Binding-site contacts:
Ligand atom O5 contacts residue GLY66 of chain 1.B at 4.5 Å.
Ligand atom P1 contacts residue TYR157 of chain 1.B at 3.2 Å.
Ligand atom C3 contacts residue TYR157 of chain 1.B at 3.6 Å (hydrophobic).
Ligand atom C2 contacts residue GLU18 of chain 1.B at 4.2 Å.
Ligand atom P1 contacts residue LYS65 of chain 1.B at 4.0 Å.
Ligand atom C2 contacts residue LYS65 of chain 1.B at 4.0 Å.
Ligand atom O5 contacts residue GLU18 of chain 1.B at 3.8 Å.
Ligand atom C3 contacts residue VAL17 of chain 1.B at 3.9 Å (hydrophobic).
Ligand atom O1 contacts residue GLU18 of chain 1.B at 3.8 Å.
Ligand atom O5 contacts residue VAL17 of chain 1.B at 2.9 Å (h-bond).
Ligand atom C5 contacts residue TYR157 of chain 1.B at 3.8 Å (hydrophobic).
Ligand atom C2 contacts residue VAL17 of chain 1.B at 3.7 Å (hydrophobic).
Ligand atom C5 contacts residue LYS65 of chain 1.B at 4.0 Å.
Ligand atom O1 contacts residue LYS65 of chain 1.B at 3.6 Å (salt-bridge).
Ligand atom O3 contacts residue TYR157 of chain 1.B at 2.8 Å (h-bond).
Ligand atom O3 contacts residue GLY66 of chain 1.B at 3.8 Å.
Ligand atom O2 contacts residue TYR157 of chain 1.B at 2.8 Å (h-bond).
Ligand atom O5 contacts residue LYS65 of chain 1.B at 3.2 Å (salt-bridge).
Ligand atom O3 contacts residue LYS65 of chain 1.B at 3.8 Å.
Ligand atom C3 contacts residue GLU18 of chain 1.B at 4.1 Å.
Ligand atom C2 contacts residue TYR157 of chain 1.B at 3.5 Å (hydrophobic).
Ligand atom O5 contacts residue TYR157 of chain 1.B at 3.8 Å.
Ligand atom C5 contacts residue GLY66 of chain 1.B at 3.9 Å.

Sequence of chain 1.B:
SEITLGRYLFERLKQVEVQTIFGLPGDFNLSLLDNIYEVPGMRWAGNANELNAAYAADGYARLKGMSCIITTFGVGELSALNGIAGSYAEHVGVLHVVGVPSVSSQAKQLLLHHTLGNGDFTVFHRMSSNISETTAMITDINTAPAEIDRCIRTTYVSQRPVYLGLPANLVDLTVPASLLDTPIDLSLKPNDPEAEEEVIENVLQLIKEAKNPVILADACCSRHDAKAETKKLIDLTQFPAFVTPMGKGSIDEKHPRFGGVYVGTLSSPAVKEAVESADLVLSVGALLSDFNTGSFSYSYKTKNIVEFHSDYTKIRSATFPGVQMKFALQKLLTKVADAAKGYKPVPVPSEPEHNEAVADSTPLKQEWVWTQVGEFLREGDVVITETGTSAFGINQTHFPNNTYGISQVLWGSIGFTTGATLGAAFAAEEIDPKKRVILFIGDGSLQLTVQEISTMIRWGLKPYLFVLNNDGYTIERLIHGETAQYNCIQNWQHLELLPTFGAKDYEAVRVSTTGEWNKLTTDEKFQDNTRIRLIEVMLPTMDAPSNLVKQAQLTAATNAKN

The protein below binds the small molecule below.
Small molecule (SMILES): CO[P](=O)(O)C(C)=O